A small-molecule ligand and the protein it binds are described below.
Small molecule (SMILES): CC(=O)N[C@H]1[C@H](O[C@H]2[C@H](O)[C@@H](NC(C)=O)CO[C@@H]2CO)O[C@H](CO)[C@@H](O)[C@@H]1O

Sequence of chain 1.D:
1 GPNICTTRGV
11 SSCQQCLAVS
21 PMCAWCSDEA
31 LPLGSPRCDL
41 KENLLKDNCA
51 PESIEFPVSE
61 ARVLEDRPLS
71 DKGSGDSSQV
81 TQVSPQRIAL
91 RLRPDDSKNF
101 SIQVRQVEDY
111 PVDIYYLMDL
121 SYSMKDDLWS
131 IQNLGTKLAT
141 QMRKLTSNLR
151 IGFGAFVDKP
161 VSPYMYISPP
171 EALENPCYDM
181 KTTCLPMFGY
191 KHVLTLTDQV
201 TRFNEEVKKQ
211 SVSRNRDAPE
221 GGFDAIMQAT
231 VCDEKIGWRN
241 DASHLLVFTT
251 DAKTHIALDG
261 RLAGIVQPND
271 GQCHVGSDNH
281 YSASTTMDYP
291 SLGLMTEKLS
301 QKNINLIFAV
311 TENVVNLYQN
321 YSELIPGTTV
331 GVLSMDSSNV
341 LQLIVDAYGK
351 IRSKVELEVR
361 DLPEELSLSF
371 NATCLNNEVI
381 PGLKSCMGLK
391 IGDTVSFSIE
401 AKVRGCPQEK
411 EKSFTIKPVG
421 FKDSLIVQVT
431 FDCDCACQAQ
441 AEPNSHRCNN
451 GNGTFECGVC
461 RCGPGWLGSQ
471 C

Binding-site contacts:
Ligand atom C7 contacts residue ASN371 of chain 1.D at 3.1 Å.
Ligand atom N2 contacts residue GLU400 of chain 1.D at 4.2 Å.
Ligand atom O7 contacts residue SER398 of chain 1.D at 2.4 Å (h-bond).
Ligand atom O6 contacts residue NAG1 of chain 1.LA at 3.8 Å.
Ligand atom C6 contacts residue NAG1 of chain 1.LA at 4.3 Å.
Ligand atom C1 contacts residue ASN371 of chain 1.D at 1.4 Å.
Ligand atom C8 contacts residue ASN371 of chain 1.D at 4.3 Å.
Ligand atom C8 contacts residue GLU400 of chain 1.D at 3.3 Å.
Ligand atom O5 contacts residue ASN371 of chain 1.D at 2.4 Å (h-bond).
Ligand atom C7 contacts residue SER398 of chain 1.D at 3.2 Å.
Ligand atom C2 contacts residue ASN371 of chain 1.D at 2.4 Å.
Ligand atom O3 contacts residue GLU400 of chain 1.D at 3.9 Å.
Ligand atom N2 contacts residue ASN371 of chain 1.D at 2.9 Å (h-bond).
Ligand atom C5 contacts residue ASN371 of chain 1.D at 3.6 Å.
Ligand atom N2 contacts residue SER398 of chain 1.D at 4.5 Å.
Ligand atom C8 contacts residue SER398 of chain 1.D at 3.4 Å.
Ligand atom C8 contacts residue ILE399 of chain 1.D at 3.5 Å (hydrophobic).
Ligand atom O7 contacts residue ASN371 of chain 1.D at 3.0 Å (h-bond).
Ligand atom O5 contacts residue PRO381 of chain 1.D at 4.5 Å.
Ligand atom C3 contacts residue ASN371 of chain 1.D at 3.7 Å.
Ligand atom C8 contacts residue SER369 of chain 1.D at 3.8 Å.
Ligand atom C4 contacts residue ASN371 of chain 1.D at 4.1 Å.